Sequence of chain 1.B:
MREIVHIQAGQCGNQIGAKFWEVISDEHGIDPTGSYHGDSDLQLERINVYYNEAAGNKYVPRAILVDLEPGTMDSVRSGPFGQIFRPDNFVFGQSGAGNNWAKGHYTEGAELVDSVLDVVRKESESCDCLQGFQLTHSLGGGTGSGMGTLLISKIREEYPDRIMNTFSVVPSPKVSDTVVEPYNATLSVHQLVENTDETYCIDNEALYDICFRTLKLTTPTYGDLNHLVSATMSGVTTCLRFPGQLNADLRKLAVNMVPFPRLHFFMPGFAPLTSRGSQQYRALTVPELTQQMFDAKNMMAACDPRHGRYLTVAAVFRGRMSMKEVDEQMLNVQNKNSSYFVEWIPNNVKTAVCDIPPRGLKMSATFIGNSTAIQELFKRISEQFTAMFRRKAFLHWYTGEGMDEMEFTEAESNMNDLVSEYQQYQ

The protein below binds the small molecule below.
Small molecule (SMILES): Nc1nc2c(ncn2[C@@H]2O[C@H](CO[P](=O)(O)C[P](=O)(O)OP(=O)(O)O)[C@@H](O)[C@H]2O)c(=O)[nH]1

Binding-site contacts:
Ligand atom C2 contacts residue ASN226 of chain 1.B at 3.7 Å.
Ligand atom O1B contacts residue GLY10 of chain 1.B at 3.6 Å.
Ligand atom N3 contacts residue CYS12 of chain 1.B at 3.5 Å (h-bond).
Ligand atom C3' contacts residue ASP177 of chain 1.B at 3.7 Å.
Ligand atom C6 contacts residue ASN226 of chain 1.B at 3.4 Å.
Ligand atom O2B contacts residue MG1 of chain 1.P at 2.1 Å.
Ligand atom N7 contacts residue GLN15 of chain 1.B at 3.5 Å (h-bond).
Ligand atom O3G contacts residue ALA97 of chain 1.B at 3.2 Å (h-bond).
Ligand atom O6 contacts residue TYR222 of chain 1.B at 3.5 Å.
Ligand atom O1G contacts residue GLU254 of chain 1.A at 3.2 Å (salt-bridge).
Ligand atom O2' contacts residue TYR222 of chain 1.B at 2.5 Å (h-bond).
Ligand atom O3B contacts residue GLY142 of chain 1.B at 3.3 Å (h-bond).
Ligand atom O2G contacts residue ASN99 of chain 1.B at 2.8 Å (h-bond).
Ligand atom O6 contacts residue GLN15 of chain 1.B at 3.7 Å.
Ligand atom N7 contacts residue TYR222 of chain 1.B at 3.6 Å.
Ligand atom O2B contacts residue GLN11 of chain 1.B at 3.5 Å (h-bond).
Ligand atom C6 contacts residue TYR222 of chain 1.B at 3.6 Å (hydrophobic).
Ligand atom O1B contacts residue THR143 of chain 1.B at 3.5 Å.
Ligand atom O6 contacts residue ASN226 of chain 1.B at 2.8 Å (h-bond).
Ligand atom O3G contacts residue MG1 of chain 1.P at 3.7 Å.
Ligand atom O1G contacts residue MG1 of chain 1.P at 2.6 Å.
Ligand atom O1B contacts residue GLY144 of chain 1.B at 3.0 Å (h-bond).
Ligand atom O1A contacts residue CYS12 of chain 1.B at 3.3 Å (h-bond).
Ligand atom N2 contacts residue ASN204 of chain 1.B at 2.7 Å (h-bond).
Ligand atom N1 contacts residue TYR222 of chain 1.B at 3.5 Å.
Ligand atom PG contacts residue MG1 of chain 1.P at 3.5 Å.
Ligand atom N3 contacts residue ASN204 of chain 1.B at 3.1 Å (h-bond).
Ligand atom O1A contacts residue GLN11 of chain 1.B at 3.6 Å (h-bond).
Ligand atom N1 contacts residue ASN226 of chain 1.B at 2.7 Å (h-bond).
Ligand atom C4 contacts residue CYS12 of chain 1.B at 3.4 Å (hydrophobic).
Ligand atom C2 contacts residue ASN204 of chain 1.B at 3.4 Å.
Ligand atom O2G contacts residue GLY142 of chain 1.B at 3.2 Å (h-bond).
Ligand atom O2A contacts residue GLN11 of chain 1.B at 3.3 Å.
Ligand atom PB contacts residue MG1 of chain 1.P at 3.6 Å.
Ligand atom O3G contacts residue THR143 of chain 1.B at 3.1 Å (h-bond).
Ligand atom O3B contacts residue THR143 of chain 1.B at 3.0 Å (h-bond).
Ligand atom C4 contacts residue TYR222 of chain 1.B at 3.7 Å (hydrophobic).
Ligand atom C8 contacts residue CYS12 of chain 1.B at 3.7 Å (hydrophobic).
Ligand atom N9 contacts residue TYR222 of chain 1.B at 3.7 Å.
Ligand atom C2' contacts residue TYR222 of chain 1.B at 3.3 Å (hydrophobic).

Sequence of chain 1.A:
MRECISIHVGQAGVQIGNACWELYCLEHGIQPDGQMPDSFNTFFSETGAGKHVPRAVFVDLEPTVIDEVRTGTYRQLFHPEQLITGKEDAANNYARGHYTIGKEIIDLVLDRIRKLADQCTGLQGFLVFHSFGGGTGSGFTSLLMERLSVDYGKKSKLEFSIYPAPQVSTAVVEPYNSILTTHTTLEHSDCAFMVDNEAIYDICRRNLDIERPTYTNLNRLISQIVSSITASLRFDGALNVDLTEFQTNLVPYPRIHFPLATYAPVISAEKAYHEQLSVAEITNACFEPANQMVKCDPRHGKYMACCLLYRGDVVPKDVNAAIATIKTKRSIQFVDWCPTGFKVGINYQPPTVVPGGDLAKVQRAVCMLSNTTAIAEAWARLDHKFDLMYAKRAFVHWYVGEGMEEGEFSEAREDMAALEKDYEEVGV